A protein and the small-molecule ligand that binds it are described below.
Small molecule (SMILES): CC(=O)N[C@@H]1[C@@H](O)[C@H](O)[C@@H](CO)O[C@H]1O

Sequence of chain 1.M:
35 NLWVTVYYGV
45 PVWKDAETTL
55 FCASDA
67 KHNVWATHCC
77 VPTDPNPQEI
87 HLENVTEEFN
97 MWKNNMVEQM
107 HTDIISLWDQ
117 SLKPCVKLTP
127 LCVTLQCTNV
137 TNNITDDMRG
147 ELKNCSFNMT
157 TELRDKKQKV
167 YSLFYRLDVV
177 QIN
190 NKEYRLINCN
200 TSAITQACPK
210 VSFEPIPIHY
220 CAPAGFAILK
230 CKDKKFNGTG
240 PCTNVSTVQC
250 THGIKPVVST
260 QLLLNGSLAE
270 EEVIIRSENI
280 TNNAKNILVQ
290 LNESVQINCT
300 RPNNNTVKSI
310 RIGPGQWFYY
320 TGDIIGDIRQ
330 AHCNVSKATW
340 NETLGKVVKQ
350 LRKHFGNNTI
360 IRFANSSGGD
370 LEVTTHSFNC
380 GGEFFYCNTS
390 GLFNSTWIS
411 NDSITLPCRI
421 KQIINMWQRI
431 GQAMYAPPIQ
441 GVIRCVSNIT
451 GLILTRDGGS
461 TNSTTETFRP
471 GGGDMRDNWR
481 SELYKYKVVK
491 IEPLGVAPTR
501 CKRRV

Binding-site contacts:
Ligand atom C5 contacts residue SER389 of chain 1.M at 4.1 Å.
Ligand atom C8 contacts residue ASN387 of chain 1.M at 4.5 Å.
Ligand atom C8 contacts residue THR373 of chain 1.M at 4.1 Å.
Ligand atom C4 contacts residue ASN387 of chain 1.M at 4.3 Å.
Ligand atom N2 contacts residue ASN387 of chain 1.M at 3.0 Å (h-bond).
Ligand atom C7 contacts residue ASN387 of chain 1.M at 3.3 Å.
Ligand atom C1 contacts residue ASN387 of chain 1.M at 1.5 Å.
Ligand atom C8 contacts residue NAG1 of chain 1.PB at 3.5 Å.
Ligand atom C3 contacts residue NAG1 of chain 1.PB at 4.2 Å.
Ligand atom C2 contacts residue NAG1 of chain 1.PB at 4.2 Å.
Ligand atom C5 contacts residue ASN387 of chain 1.M at 3.8 Å.
Ligand atom C2 contacts residue ASN387 of chain 1.M at 2.5 Å.
Ligand atom N2 contacts residue NAG1 of chain 1.PB at 3.1 Å (h-bond).
Ligand atom O5 contacts residue ASN387 of chain 1.M at 2.4 Å (h-bond).
Ligand atom O5 contacts residue SER389 of chain 1.M at 3.6 Å.
Ligand atom O3 contacts residue NAG1 of chain 1.PB at 3.8 Å.
Ligand atom O7 contacts residue ASN387 of chain 1.M at 3.1 Å (h-bond).
Ligand atom C8 contacts residue THR374 of chain 1.M at 3.9 Å.
Ligand atom C7 contacts residue NAG1 of chain 1.PB at 3.8 Å.
Ligand atom C3 contacts residue ASN387 of chain 1.M at 3.9 Å.
Ligand atom O4 contacts residue NAG1 of chain 1.PB at 3.9 Å.
Ligand atom C1 contacts residue SER389 of chain 1.M at 3.6 Å.